This small molecule binds to this protein.
Small molecule (SMILES): CCNC(=O)Nc1cc(-n2cccn2)c(C(=O)Nc2cccnc2)cn1

Binding-site contacts:
Ligand atom CAA contacts residue ARG77 of chain 1.A at 3.5 Å.
Ligand atom CBC contacts residue THR166 of chain 1.A at 3.8 Å.
Ligand atom CAQ contacts residue ILE79 of chain 1.A at 3.6 Å (hydrophobic).
Ligand atom CBC contacts residue VAL72 of chain 1.A at 3.4 Å (hydrophobic).
Ligand atom NAH contacts residue PRO80 of chain 1.A at 3.8 Å.
Ligand atom OBA contacts residue ILE79 of chain 1.A at 3.8 Å.
Ligand atom CAF contacts residue ARG77 of chain 1.A at 3.4 Å.
Ligand atom CAN contacts residue GLU51 of chain 1.A at 3.2 Å.
Ligand atom CAN contacts residue GLY78 of chain 1.A at 3.7 Å.
Ligand atom CAD contacts residue ARG137 of chain 1.A at 3.5 Å.
Ligand atom CAK contacts residue GLY78 of chain 1.A at 3.8 Å.
Ligand atom OAL contacts residue ARG77 of chain 1.A at 3.9 Å.
Ligand atom CAM contacts residue GLU51 of chain 1.A at 3.7 Å.
Ligand atom NAC contacts residue ARG137 of chain 1.A at 3.4 Å (salt-bridge).
Ligand atom CAK contacts residue GLU51 of chain 1.A at 3.8 Å.
Ligand atom OBA contacts residue ASN47 of chain 1.A at 3.4 Å.
Ligand atom CAR contacts residue ILE79 of chain 1.A at 3.9 Å (hydrophobic).
Ligand atom OAL contacts residue GLU51 of chain 1.A at 3.7 Å.
Ligand atom NAO contacts residue THR166 of chain 1.A at 3.7 Å.
Ligand atom NAO contacts residue GLU51 of chain 1.A at 3.5 Å.
Ligand atom CAU contacts residue ILE95 of chain 1.A at 3.5 Å (hydrophobic).
Ligand atom NAX contacts residue ASP74 of chain 1.A at 2.9 Å (salt-bridge).
Ligand atom CAY contacts residue THR166 of chain 1.A at 3.9 Å.
Ligand atom NAT contacts residue PRO80 of chain 1.A at 3.5 Å.
Ligand atom CAY contacts residue ASP74 of chain 1.A at 3.3 Å.
Ligand atom NAO contacts residue ASP74 of chain 1.A at 4.0 Å.
Ligand atom CAE contacts residue GLY78 of chain 1.A at 3.5 Å.
Ligand atom NAH contacts residue GLY78 of chain 1.A at 2.8 Å (h-bond).
Ligand atom CBC contacts residue VAL44 of chain 1.A at 3.8 Å (hydrophobic).
Ligand atom NAZ contacts residue ALA48 of chain 1.A at 3.7 Å.
Ligand atom CAM contacts residue GLY78 of chain 1.A at 3.9 Å.
Ligand atom CAY contacts residue ASN47 of chain 1.A at 3.8 Å.
Ligand atom NAX contacts residue THR166 of chain 1.A at 3.7 Å.
Ligand atom NAZ contacts residue ASP74 of chain 1.A at 2.8 Å (salt-bridge).
Ligand atom CBB contacts residue VAL44 of chain 1.A at 3.7 Å (hydrophobic).
Ligand atom CAP contacts residue ASP74 of chain 1.A at 3.9 Å.
Ligand atom CAP contacts residue THR166 of chain 1.A at 3.8 Å.
Ligand atom NAZ contacts residue THR166 of chain 1.A at 3.8 Å.
Ligand atom CAD contacts residue PRO80 of chain 1.A at 3.8 Å (hydrophobic).
Ligand atom CAD contacts residue GLY78 of chain 1.A at 3.3 Å.

Sequence of chain 1.A:
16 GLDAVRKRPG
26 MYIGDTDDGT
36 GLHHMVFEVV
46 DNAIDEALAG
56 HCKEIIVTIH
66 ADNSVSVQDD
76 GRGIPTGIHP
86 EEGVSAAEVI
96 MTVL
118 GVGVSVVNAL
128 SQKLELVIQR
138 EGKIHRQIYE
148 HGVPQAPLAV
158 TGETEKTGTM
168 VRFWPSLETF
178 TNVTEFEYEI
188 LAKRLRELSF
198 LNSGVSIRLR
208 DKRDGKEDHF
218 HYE